Sequence of chain 1.C:
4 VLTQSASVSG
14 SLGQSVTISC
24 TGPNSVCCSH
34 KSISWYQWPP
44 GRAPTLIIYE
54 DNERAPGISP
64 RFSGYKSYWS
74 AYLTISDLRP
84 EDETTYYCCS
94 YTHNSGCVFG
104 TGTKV

Sequence of chain 1.B:
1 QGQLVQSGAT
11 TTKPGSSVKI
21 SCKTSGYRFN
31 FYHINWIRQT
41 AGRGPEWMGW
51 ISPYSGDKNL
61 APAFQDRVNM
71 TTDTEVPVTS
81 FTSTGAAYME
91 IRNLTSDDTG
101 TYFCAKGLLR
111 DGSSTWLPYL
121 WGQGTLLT

Binding-site contacts:
Ligand atom O6 contacts residue ASP57 of chain 1.B at 3.4 Å.
Ligand atom N2 contacts residue ASN58 of chain 1.D at 3.0 Å (h-bond).
Ligand atom O5 contacts residue ASN58 of chain 1.D at 2.3 Å (h-bond).
Ligand atom C5 contacts residue ASP57 of chain 1.B at 3.2 Å.
Ligand atom C7 contacts residue HIS33 of chain 1.B at 3.4 Å.
Ligand atom O5 contacts residue ARG110 of chain 1.B at 3.1 Å (salt-bridge).
Ligand atom C7 contacts residue SER17 of chain 1.A at 3.2 Å.
Ligand atom C6 contacts residue TRP50 of chain 1.B at 3.6 Å (hydrophobic).
Ligand atom C6 contacts residue ASN30 of chain 1.B at 3.4 Å.
Ligand atom O5 contacts residue ASP57 of chain 1.B at 3.6 Å.
Ligand atom C8 contacts residue SER17 of chain 1.A at 3.3 Å.
Ligand atom C5 contacts residue TYR54 of chain 1.B at 3.6 Å (hydrophobic).
Ligand atom O7 contacts residue SER52 of chain 1.B at 3.5 Å (h-bond).
Ligand atom O3 contacts residue GLY112 of chain 1.B at 3.5 Å (h-bond).
Ligand atom C6 contacts residue ASP111 of chain 1.B at 3.2 Å.
Ligand atom C5 contacts residue GLY112 of chain 1.B at 3.4 Å.
Ligand atom O3 contacts residue HIS33 of chain 1.B at 3.1 Å (h-bond).
Ligand atom O5 contacts residue ASN97 of chain 1.C at 3.6 Å.
Ligand atom C2 contacts residue ASN58 of chain 1.D at 2.5 Å.
Ligand atom O7 contacts residue HIS33 of chain 1.B at 3.5 Å (h-bond).
Ligand atom O2 contacts residue THR115 of chain 1.B at 2.7 Å (h-bond).
Ligand atom O7 contacts residue SER17 of chain 1.A at 2.6 Å (h-bond).
Ligand atom O2 contacts residue GLY112 of chain 1.B at 2.8 Å (h-bond).
Ligand atom C1 contacts residue ARG110 of chain 1.B at 3.6 Å.
Ligand atom C1 contacts residue ASN58 of chain 1.D at 1.4 Å.
Ligand atom C8 contacts residue PHE31 of chain 1.B at 3.3 Å (hydrophobic).
Ligand atom O4 contacts residue GLY112 of chain 1.B at 3.5 Å (h-bond).
Ligand atom O6 contacts residue ARG110 of chain 1.B at 3.1 Å (salt-bridge).
Ligand atom C6 contacts residue ASP111 of chain 1.B at 3.3 Å.
Ligand atom O6 contacts residue PHE31 of chain 1.B at 3.1 Å (h-bond).
Ligand atom O6 contacts residue ASP111 of chain 1.B at 2.3 Å (salt-bridge).
Ligand atom O7 contacts residue ASN58 of chain 1.D at 2.8 Å (h-bond).
Ligand atom C5 contacts residue ARG110 of chain 1.B at 3.2 Å.
Ligand atom O3 contacts residue SER113 of chain 1.B at 3.5 Å (h-bond).
Ligand atom C6 contacts residue ASP57 of chain 1.B at 3.0 Å.
Ligand atom O4 contacts residue ASP57 of chain 1.B at 2.6 Å (salt-bridge).
Ligand atom C4 contacts residue ASP57 of chain 1.B at 3.6 Å.
Ligand atom C7 contacts residue ASN58 of chain 1.D at 3.1 Å.
Ligand atom O6 contacts residue SER55 of chain 1.B at 3.0 Å (h-bond).
Ligand atom C5 contacts residue ASN58 of chain 1.D at 3.6 Å.

Sequence of chain 1.D:
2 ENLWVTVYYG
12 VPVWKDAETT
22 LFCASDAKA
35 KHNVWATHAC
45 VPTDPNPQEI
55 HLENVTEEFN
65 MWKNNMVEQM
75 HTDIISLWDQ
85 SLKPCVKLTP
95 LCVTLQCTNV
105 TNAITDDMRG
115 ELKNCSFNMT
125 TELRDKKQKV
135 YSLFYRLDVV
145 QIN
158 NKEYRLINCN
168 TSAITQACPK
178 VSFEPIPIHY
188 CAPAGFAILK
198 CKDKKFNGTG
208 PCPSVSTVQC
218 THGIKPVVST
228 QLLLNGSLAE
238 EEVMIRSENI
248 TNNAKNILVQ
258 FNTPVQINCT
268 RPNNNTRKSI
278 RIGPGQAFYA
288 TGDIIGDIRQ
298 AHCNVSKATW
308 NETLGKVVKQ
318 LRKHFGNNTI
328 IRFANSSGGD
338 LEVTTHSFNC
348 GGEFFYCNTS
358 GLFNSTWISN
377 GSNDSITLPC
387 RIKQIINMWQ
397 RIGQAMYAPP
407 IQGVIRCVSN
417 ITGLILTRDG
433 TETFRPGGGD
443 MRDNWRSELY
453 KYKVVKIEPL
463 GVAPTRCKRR

The small molecule below binds the protein below.
Small molecule (SMILES): CC(=O)N[C@H]1[C@H](O[C@H]2[C@H](O)[C@@H](NC(C)=O)CO[C@@H]2CO)O[C@H](CO)[C@@H](O[C@@H]2O[C@H](CO[C@H]3O[C@H](CO)[C@@H](O)[C@H](O[C@H]4O[C@H](CO)[C@@H](O)[C@H](O)[C@@H]4O)[C@@H]3O)[C@@H](O)[C@H](O[C@H]3O[C@H](CO)[C@@H](O)[C@H](O)[C@@H]3O)[C@@H]2O)[C@@H]1O

Sequence of chain 1.A:
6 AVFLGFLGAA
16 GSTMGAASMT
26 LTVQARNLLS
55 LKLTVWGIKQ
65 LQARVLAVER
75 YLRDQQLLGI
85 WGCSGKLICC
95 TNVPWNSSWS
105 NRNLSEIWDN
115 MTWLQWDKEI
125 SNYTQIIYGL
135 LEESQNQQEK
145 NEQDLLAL